The small molecule below binds the protein below.
Small molecule (SMILES): CC(=O)N[C@H]1[C@H](O[C@H]2[C@H](O)[C@@H](NC(C)=O)CO[C@@H]2CO)O[C@H](CO)[C@@H](O)[C@@H]1O

Binding-site contacts:
Ligand atom O5 contacts residue ASN23 of chain 1.D at 2.3 Å (h-bond).
Ligand atom O5 contacts residue SER25 of chain 1.D at 4.2 Å.
Ligand atom C1 contacts residue SER25 of chain 1.D at 4.2 Å.
Ligand atom O6 contacts residue GLN26 of chain 1.D at 2.6 Å (h-bond).
Ligand atom C5 contacts residue SER25 of chain 1.D at 4.3 Å.
Ligand atom O5 contacts residue GLN26 of chain 1.D at 3.2 Å (h-bond).
Ligand atom C8 contacts residue ASN23 of chain 1.D at 3.4 Å.
Ligand atom C7 contacts residue ASN23 of chain 1.D at 3.5 Å.
Ligand atom C2 contacts residue ASN23 of chain 1.D at 2.4 Å.
Ligand atom C6 contacts residue GLN26 of chain 1.D at 3.0 Å.
Ligand atom C5 contacts residue GLN26 of chain 1.D at 3.7 Å.
Ligand atom C5 contacts residue ASN23 of chain 1.D at 3.6 Å.
Ligand atom C3 contacts residue ASN23 of chain 1.D at 3.8 Å.
Ligand atom N2 contacts residue ASN23 of chain 1.D at 2.9 Å (h-bond).
Ligand atom C1 contacts residue ASN23 of chain 1.D at 1.4 Å.
Ligand atom C1 contacts residue GLN26 of chain 1.D at 4.1 Å.
Ligand atom O6 contacts residue SER25 of chain 1.D at 4.2 Å.
Ligand atom C4 contacts residue ASN23 of chain 1.D at 4.2 Å.

Sequence of chain 1.D:
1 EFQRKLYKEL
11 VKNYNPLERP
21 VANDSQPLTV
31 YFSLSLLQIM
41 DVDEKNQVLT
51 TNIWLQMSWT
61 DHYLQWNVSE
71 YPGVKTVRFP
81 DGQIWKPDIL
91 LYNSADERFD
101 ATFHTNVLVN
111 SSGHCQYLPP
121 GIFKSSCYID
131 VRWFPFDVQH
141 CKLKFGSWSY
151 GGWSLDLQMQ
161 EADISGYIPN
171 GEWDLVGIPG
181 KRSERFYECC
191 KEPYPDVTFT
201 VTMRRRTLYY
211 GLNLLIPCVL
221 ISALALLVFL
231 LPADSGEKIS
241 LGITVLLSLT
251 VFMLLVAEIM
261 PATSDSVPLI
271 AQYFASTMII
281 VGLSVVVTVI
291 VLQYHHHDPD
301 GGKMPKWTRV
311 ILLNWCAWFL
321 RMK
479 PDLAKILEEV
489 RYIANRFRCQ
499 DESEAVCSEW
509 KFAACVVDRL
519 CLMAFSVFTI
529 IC